A small-molecule ligand and the protein it binds are described below.
Small molecule (SMILES): C=CCc1ccc(O)c(OC)c1

Sequence of chain 1.A:
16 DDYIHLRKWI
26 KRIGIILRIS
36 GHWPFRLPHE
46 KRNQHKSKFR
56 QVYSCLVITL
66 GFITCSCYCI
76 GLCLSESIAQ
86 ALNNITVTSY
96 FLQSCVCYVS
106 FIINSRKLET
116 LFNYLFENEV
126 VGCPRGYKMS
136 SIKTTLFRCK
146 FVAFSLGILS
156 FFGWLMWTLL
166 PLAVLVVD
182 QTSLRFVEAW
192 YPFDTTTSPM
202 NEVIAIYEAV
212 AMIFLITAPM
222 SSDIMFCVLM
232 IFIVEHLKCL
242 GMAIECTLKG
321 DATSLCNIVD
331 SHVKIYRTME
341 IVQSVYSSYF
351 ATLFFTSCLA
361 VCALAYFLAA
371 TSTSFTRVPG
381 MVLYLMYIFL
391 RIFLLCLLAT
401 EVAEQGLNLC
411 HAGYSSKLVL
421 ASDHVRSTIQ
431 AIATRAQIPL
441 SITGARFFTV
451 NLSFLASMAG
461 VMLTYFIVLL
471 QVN

Binding-site contacts:
Ligand atom C8 contacts residue TYR95 of chain 1.A at 4.1 Å (hydrophobic).
Ligand atom C1 contacts residue ILE217 of chain 1.A at 3.6 Å (hydrophobic).
Ligand atom C4 contacts residue ILE217 of chain 1.A at 4.2 Å (hydrophobic).
Ligand atom C5 contacts residue GLY158 of chain 1.A at 4.1 Å.
Ligand atom C8 contacts residue VAL92 of chain 1.A at 4.4 Å (hydrophobic).
Ligand atom C10 contacts residue SER155 of chain 1.A at 3.7 Å.
Ligand atom C10 contacts residue ILE217 of chain 1.A at 3.9 Å (hydrophobic).
Ligand atom C2 contacts residue MET213 of chain 1.A at 4.3 Å (hydrophobic).
Ligand atom C3 contacts residue TYR387 of chain 1.A at 4.4 Å (hydrophobic).
Ligand atom C6 contacts residue GLY158 of chain 1.A at 3.9 Å.
Ligand atom O2 contacts residue TYR387 of chain 1.A at 3.2 Å.
Ligand atom C5 contacts residue TYR384 of chain 1.A at 3.5 Å (hydrophobic).
Ligand atom C9 contacts residue MET213 of chain 1.A at 3.7 Å (hydrophobic).
Ligand atom C10 contacts residue TYR387 of chain 1.A at 3.6 Å (hydrophobic).
Ligand atom C10 contacts residue TYR95 of chain 1.A at 4.3 Å (hydrophobic).
Ligand atom C8 contacts residue TYR384 of chain 1.A at 4.0 Å (hydrophobic).
Ligand atom C5 contacts residue TRP159 of chain 1.A at 4.4 Å (hydrophobic).
Ligand atom O2 contacts residue TYR384 of chain 1.A at 4.0 Å.
Ligand atom C4 contacts residue TRP162 of chain 1.A at 4.0 Å (hydrophobic).
Ligand atom C9 contacts residue VAL92 of chain 1.A at 3.5 Å (hydrophobic).
Ligand atom C7 contacts residue ILE217 of chain 1.A at 3.7 Å (hydrophobic).
Ligand atom O1 contacts residue GLY158 of chain 1.A at 3.2 Å.
Ligand atom O1 contacts residue TRP159 of chain 1.A at 4.3 Å.
Ligand atom C4 contacts residue TYR384 of chain 1.A at 4.0 Å (hydrophobic).
Ligand atom C1 contacts residue TYR384 of chain 1.A at 3.6 Å (hydrophobic).
Ligand atom C6 contacts residue TYR384 of chain 1.A at 3.8 Å (hydrophobic).
Ligand atom C4 contacts residue MET213 of chain 1.A at 4.2 Å (hydrophobic).
Ligand atom O1 contacts residue LEU383 of chain 1.A at 4.0 Å.
Ligand atom C3 contacts residue TYR384 of chain 1.A at 3.5 Å (hydrophobic).
Ligand atom C8 contacts residue MET213 of chain 1.A at 4.3 Å (hydrophobic).
Ligand atom C9 contacts residue TRP162 of chain 1.A at 3.5 Å (hydrophobic).
Ligand atom O1 contacts residue TYR387 of chain 1.A at 4.5 Å.
Ligand atom C7 contacts residue TYR384 of chain 1.A at 4.4 Å (hydrophobic).
Ligand atom O1 contacts residue TYR384 of chain 1.A at 3.7 Å.
Ligand atom C2 contacts residue TYR384 of chain 1.A at 3.8 Å (hydrophobic).
Ligand atom C6 contacts residue TRP162 of chain 1.A at 4.1 Å (hydrophobic).
Ligand atom C3 contacts residue ILE217 of chain 1.A at 4.3 Å (hydrophobic).
Ligand atom C7 contacts residue TYR95 of chain 1.A at 4.1 Å (hydrophobic).
Ligand atom C7 contacts residue MET213 of chain 1.A at 3.7 Å (hydrophobic).
Ligand atom C2 contacts residue ILE217 of chain 1.A at 3.6 Å (hydrophobic).